Sequence of chain 1.B:
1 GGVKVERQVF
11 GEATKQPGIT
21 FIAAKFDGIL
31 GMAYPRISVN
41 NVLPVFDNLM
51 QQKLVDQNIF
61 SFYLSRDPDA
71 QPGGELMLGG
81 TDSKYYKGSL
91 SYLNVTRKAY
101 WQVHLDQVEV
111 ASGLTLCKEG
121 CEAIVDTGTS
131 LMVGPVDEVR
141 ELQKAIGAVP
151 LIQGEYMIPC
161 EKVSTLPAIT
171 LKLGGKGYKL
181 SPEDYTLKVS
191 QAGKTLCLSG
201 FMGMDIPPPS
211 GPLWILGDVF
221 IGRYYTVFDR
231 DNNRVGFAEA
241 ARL

Binding-site contacts:
Ligand atom N2 contacts residue ASN94 of chain 1.B at 2.9 Å (h-bond).
Ligand atom C4 contacts residue ASN94 of chain 1.B at 4.2 Å.
Ligand atom C3 contacts residue ASN94 of chain 1.B at 3.8 Å.
Ligand atom C8 contacts residue TYR92 of chain 1.B at 4.2 Å (hydrophobic).
Ligand atom C8 contacts residue LEU93 of chain 1.B at 4.2 Å (hydrophobic).
Ligand atom C7 contacts residue ASN94 of chain 1.B at 3.0 Å.
Ligand atom C1 contacts residue ASN94 of chain 1.B at 1.4 Å.
Ligand atom O5 contacts residue ASN94 of chain 1.B at 2.3 Å (h-bond).
Ligand atom C8 contacts residue ASN94 of chain 1.B at 4.1 Å.
Ligand atom C2 contacts residue ASN94 of chain 1.B at 2.5 Å.
Ligand atom O7 contacts residue ASN94 of chain 1.B at 2.8 Å (h-bond).
Ligand atom C5 contacts residue ASN94 of chain 1.B at 3.6 Å.

The protein below binds the small molecule below.
Small molecule (SMILES): CC(=O)N[C@@H]1[C@@H](O)[C@H](O)[C@@H](CO)O[C@H]1O